Binding-site contacts:
Ligand atom C2 contacts residue ALA113 of chain 1.D at 3.8 Å (hydrophobic).
Ligand atom C contacts residue HIS50 of chain 1.D at 3.6 Å.
Ligand atom C6 contacts residue ILE204 of chain 1.D at 4.3 Å (hydrophobic).
Ligand atom C contacts residue MET189 of chain 1.D at 3.6 Å (hydrophobic).
Ligand atom N contacts residue TRP48 of chain 1.D at 2.7 Å (h-bond).
Ligand atom C2 contacts residue TRP172 of chain 1.D at 3.8 Å (hydrophobic).
Ligand atom O contacts residue TRP172 of chain 1.D at 3.5 Å.
Ligand atom C4 contacts residue HIS114 of chain 1.D at 3.9 Å.
Ligand atom N contacts residue TRP197 of chain 1.D at 4.2 Å.
Ligand atom C1 contacts residue TRP48 of chain 1.D at 3.3 Å (hydrophobic).
Ligand atom N contacts residue TRP172 of chain 1.D at 4.1 Å.
Ligand atom C2 contacts residue HIS112 of chain 1.D at 4.1 Å.
Ligand atom C7 contacts residue TRP197 of chain 1.D at 3.9 Å (hydrophobic).
Ligand atom C1 contacts residue TRP172 of chain 1.D at 4.0 Å (hydrophobic).
Ligand atom C3 contacts residue TRP172 of chain 1.D at 3.4 Å (hydrophobic).
Ligand atom C4 contacts residue TRP172 of chain 1.D at 3.6 Å (hydrophobic).
Ligand atom C7 contacts residue ILE204 of chain 1.D at 3.7 Å (hydrophobic).
Ligand atom C5 contacts residue TRP48 of chain 1.D at 3.7 Å (hydrophobic).
Ligand atom C5 contacts residue TRP172 of chain 1.D at 4.0 Å (hydrophobic).
Ligand atom C3 contacts residue HIS263 of chain 1.D at 3.7 Å.
Ligand atom C3 contacts residue HIS114 of chain 1.D at 4.0 Å.
Ligand atom C9 contacts residue TRP172 of chain 1.D at 3.9 Å (hydrophobic).
Ligand atom O contacts residue HIS263 of chain 1.D at 2.8 Å (h-bond).
Ligand atom C contacts residue TRP48 of chain 1.D at 3.2 Å (hydrophobic).
Ligand atom C contacts residue PHE264 of chain 1.D at 4.3 Å (hydrophobic).
Ligand atom C5 contacts residue TRP197 of chain 1.D at 4.0 Å (hydrophobic).
Ligand atom C8 contacts residue ILE204 of chain 1.D at 3.5 Å (hydrophobic).
Ligand atom C7 contacts residue SER200 of chain 1.D at 3.4 Å.
Ligand atom C2 contacts residue HIS263 of chain 1.D at 3.8 Å.
Ligand atom C6 contacts residue SER200 of chain 1.D at 3.7 Å.
Ligand atom C8 contacts residue HIS114 of chain 1.D at 4.3 Å.
Ligand atom C7 contacts residue LEU155 of chain 1.D at 3.7 Å (hydrophobic).
Ligand atom C9 contacts residue HIS114 of chain 1.D at 3.5 Å.
Ligand atom C6 contacts residue TRP48 of chain 1.D at 3.9 Å (hydrophobic).
Ligand atom O contacts residue HIS114 of chain 1.D at 3.6 Å.
Ligand atom C8 contacts residue LEU155 of chain 1.D at 4.1 Å (hydrophobic).
Ligand atom C3 contacts residue ALA113 of chain 1.D at 3.8 Å (hydrophobic).
Ligand atom C6 contacts residue TRP197 of chain 1.D at 3.4 Å (hydrophobic).
Ligand atom C9 contacts residue ILE204 of chain 1.D at 4.0 Å (hydrophobic).
Ligand atom O contacts residue ALA113 of chain 1.D at 3.4 Å.

Sequence of chain 1.D:
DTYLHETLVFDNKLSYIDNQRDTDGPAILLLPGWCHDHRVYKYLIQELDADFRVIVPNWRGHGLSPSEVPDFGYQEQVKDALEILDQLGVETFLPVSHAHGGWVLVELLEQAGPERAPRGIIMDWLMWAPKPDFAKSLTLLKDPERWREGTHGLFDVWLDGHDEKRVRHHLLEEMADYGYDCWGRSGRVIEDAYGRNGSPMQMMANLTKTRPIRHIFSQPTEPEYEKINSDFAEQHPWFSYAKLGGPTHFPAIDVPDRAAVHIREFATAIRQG

A small-molecule ligand and the protein it binds are described below.
Small molecule (SMILES): Cc1cc(=O)c2ccccc2[nH]1